This protein binds this small molecule.
Small molecule (SMILES): Cn1c(C#N)ccc1-c1ccc(O)cc1F

Sequence of chain 1.A:
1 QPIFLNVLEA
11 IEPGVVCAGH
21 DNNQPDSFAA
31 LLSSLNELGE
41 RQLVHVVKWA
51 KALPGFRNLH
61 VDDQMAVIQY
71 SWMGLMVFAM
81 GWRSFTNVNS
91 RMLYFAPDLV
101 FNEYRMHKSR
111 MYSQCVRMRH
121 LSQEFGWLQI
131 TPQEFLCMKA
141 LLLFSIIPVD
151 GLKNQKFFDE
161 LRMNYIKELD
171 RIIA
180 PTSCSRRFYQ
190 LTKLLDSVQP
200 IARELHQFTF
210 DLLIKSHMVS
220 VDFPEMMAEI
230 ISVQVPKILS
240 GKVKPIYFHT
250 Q

Binding-site contacts:
Ligand atom C10 contacts residue MET226 of chain 1.A at 4.0 Å (hydrophobic).
Ligand atom C7 contacts residue MET111 of chain 1.A at 4.1 Å (hydrophobic).
Ligand atom C2 contacts residue PHE95 of chain 1.A at 3.7 Å (hydrophobic).
Ligand atom N2 contacts residue MET80 of chain 1.A at 3.8 Å.
Ligand atom C4 contacts residue LEU204 of chain 1.A at 4.0 Å (hydrophobic).
Ligand atom C10 contacts residue ASN36 of chain 1.A at 3.1 Å.
Ligand atom C12 contacts residue MET80 of chain 1.A at 4.2 Å (hydrophobic).
Ligand atom N2 contacts residue MET76 of chain 1.A at 4.0 Å.
Ligand atom C1 contacts residue LEU35 of chain 1.A at 3.3 Å (hydrophobic).
Ligand atom O1 contacts residue THR208 of chain 1.A at 3.7 Å.
Ligand atom C11 contacts residue LEU35 of chain 1.A at 3.8 Å (hydrophobic).
Ligand atom N1 contacts residue PHE95 of chain 1.A at 4.0 Å.
Ligand atom N2 contacts residue GLN42 of chain 1.A at 3.3 Å (h-bond).
Ligand atom C1 contacts residue GLY39 of chain 1.A at 4.1 Å.
Ligand atom C3 contacts residue MET76 of chain 1.A at 4.0 Å (hydrophobic).
Ligand atom N2 contacts residue ARG83 of chain 1.A at 3.1 Å (salt-bridge).
Ligand atom F1 contacts residue GLY39 of chain 1.A at 3.7 Å.
Ligand atom C12 contacts residue ARG83 of chain 1.A at 4.2 Å.
Ligand atom O1 contacts residue LEU211 of chain 1.A at 4.0 Å.
Ligand atom F1 contacts residue LEU35 of chain 1.A at 3.3 Å.
Ligand atom O1 contacts residue LEU32 of chain 1.A at 3.7 Å.
Ligand atom O1 contacts residue ASN36 of chain 1.A at 2.9 Å (h-bond).
Ligand atom C12 contacts residue MET76 of chain 1.A at 4.1 Å (hydrophobic).
Ligand atom C12 contacts residue GLN42 of chain 1.A at 4.0 Å.
Ligand atom C4 contacts residue MET73 of chain 1.A at 4.0 Å (hydrophobic).
Ligand atom F1 contacts residue MET226 of chain 1.A at 4.0 Å.
Ligand atom C8 contacts residue MET111 of chain 1.A at 4.0 Å (hydrophobic).
Ligand atom C10 contacts residue LEU35 of chain 1.A at 4.1 Å (hydrophobic).
Ligand atom C3 contacts residue PHE95 of chain 1.A at 3.9 Å (hydrophobic).
Ligand atom C12 contacts residue PHE95 of chain 1.A at 3.6 Å (hydrophobic).
Ligand atom C4 contacts residue MET76 of chain 1.A at 4.1 Å (hydrophobic).
Ligand atom C2 contacts residue MET76 of chain 1.A at 3.7 Å (hydrophobic).
Ligand atom N1 contacts residue MET76 of chain 1.A at 3.7 Å.
Ligand atom C5 contacts residue MET76 of chain 1.A at 3.9 Å (hydrophobic).
Ligand atom C1 contacts residue LEU38 of chain 1.A at 4.0 Å (hydrophobic).
Ligand atom N2 contacts residue PHE95 of chain 1.A at 4.0 Å.
Ligand atom C1 contacts residue MET76 of chain 1.A at 4.2 Å (hydrophobic).
Ligand atom F1 contacts residue MET76 of chain 1.A at 3.7 Å.
Ligand atom C9 contacts residue ASN36 of chain 1.A at 3.4 Å.
Ligand atom N2 contacts residue LEU38 of chain 1.A at 4.1 Å.